Sequence of chain 1.E:
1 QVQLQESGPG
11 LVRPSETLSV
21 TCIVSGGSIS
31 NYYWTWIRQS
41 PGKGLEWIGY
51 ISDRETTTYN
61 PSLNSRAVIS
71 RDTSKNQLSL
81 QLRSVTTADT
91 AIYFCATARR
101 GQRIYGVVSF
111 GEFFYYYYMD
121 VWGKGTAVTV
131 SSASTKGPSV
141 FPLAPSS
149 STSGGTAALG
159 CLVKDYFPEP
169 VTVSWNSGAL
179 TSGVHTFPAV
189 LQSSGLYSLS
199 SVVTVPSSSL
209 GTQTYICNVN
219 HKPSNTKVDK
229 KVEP

Sequence of chain 1.D:
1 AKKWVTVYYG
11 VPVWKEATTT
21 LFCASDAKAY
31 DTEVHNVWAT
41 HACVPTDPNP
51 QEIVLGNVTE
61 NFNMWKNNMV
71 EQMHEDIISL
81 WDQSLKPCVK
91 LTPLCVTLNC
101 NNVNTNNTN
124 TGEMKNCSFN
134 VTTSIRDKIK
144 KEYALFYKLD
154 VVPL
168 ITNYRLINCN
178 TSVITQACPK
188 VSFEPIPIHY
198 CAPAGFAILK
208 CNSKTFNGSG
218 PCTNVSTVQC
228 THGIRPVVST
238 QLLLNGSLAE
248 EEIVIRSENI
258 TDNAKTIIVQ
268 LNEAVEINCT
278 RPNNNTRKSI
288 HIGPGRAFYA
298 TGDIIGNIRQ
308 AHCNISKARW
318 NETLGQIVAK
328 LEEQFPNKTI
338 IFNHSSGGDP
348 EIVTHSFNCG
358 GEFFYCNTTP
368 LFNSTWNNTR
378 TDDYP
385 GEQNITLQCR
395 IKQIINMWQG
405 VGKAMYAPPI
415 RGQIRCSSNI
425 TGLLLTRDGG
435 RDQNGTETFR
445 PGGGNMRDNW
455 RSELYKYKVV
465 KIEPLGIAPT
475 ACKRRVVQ

Sequence of chain 1.F:
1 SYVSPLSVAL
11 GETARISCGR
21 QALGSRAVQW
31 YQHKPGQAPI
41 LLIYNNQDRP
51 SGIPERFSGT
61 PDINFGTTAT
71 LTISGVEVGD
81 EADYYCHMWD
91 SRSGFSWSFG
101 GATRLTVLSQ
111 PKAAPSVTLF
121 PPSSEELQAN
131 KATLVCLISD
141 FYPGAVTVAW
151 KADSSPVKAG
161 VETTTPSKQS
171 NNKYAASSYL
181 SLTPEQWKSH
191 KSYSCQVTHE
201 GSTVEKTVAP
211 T

The protein below binds the small molecule below.
Small molecule (SMILES): CC(=O)N[C@H]1[C@H](O[C@H]2[C@H](O)[C@@H](NC(C)=O)CO[C@@H]2CO)O[C@H](CO)[C@@H](O[C@@H]2O[C@H](CO[C@H]3O[C@H](CO[C@H]4O[C@H](CO)[C@@H](O)[C@H](O)[C@@H]4O)[C@@H](O)[C@H](O[C@H]4O[C@H](CO)[C@@H](O)[C@H](O)[C@@H]4O)[C@@H]3O)[C@@H](O)[C@H](O[C@H]3O[C@H](CO)[C@@H](O)[C@H](O)[C@@H]3O[C@H]3O[C@H](CO)[C@@H](O)[C@H](O)[C@@H]3O)[C@@H]2O)[C@@H]1O

Binding-site contacts:
Ligand atom C5 contacts residue VAL107 of chain 1.E at 3.2 Å (hydrophobic).
Ligand atom C1 contacts residue ASN311 of chain 1.D at 1.4 Å.
Ligand atom C6 contacts residue SER25 of chain 1.F at 3.2 Å.
Ligand atom O4 contacts residue ILE63 of chain 1.F at 3.4 Å (h-bond).
Ligand atom O6 contacts residue NAG2 of chain 1.T at 2.3 Å (h-bond).
Ligand atom C6 contacts residue NAG2 of chain 1.T at 3.1 Å.
Ligand atom O4 contacts residue ASP62 of chain 1.F at 2.9 Å (salt-bridge).
Ligand atom C4 contacts residue GLN47 of chain 1.F at 3.2 Å.
Ligand atom C6 contacts residue ASN45 of chain 1.F at 3.2 Å.
Ligand atom C5 contacts residue ARG103 of chain 1.E at 3.2 Å.
Ligand atom C8 contacts residue NAG1 of chain 1.T at 3.3 Å.
Ligand atom O7 contacts residue ASN311 of chain 1.D at 3.6 Å.
Ligand atom C2 contacts residue ASN311 of chain 1.D at 2.5 Å.
Ligand atom C6 contacts residue VAL107 of chain 1.E at 3.0 Å (hydrophobic).
Ligand atom C4 contacts residue GLY106 of chain 1.E at 3.6 Å.
Ligand atom C8 contacts residue ARG419 of chain 1.D at 3.2 Å.
Ligand atom O7 contacts residue GLY106 of chain 1.E at 3.6 Å (h-bond).
Ligand atom C7 contacts residue ASN311 of chain 1.D at 3.2 Å.
Ligand atom C2 contacts residue NAG1 of chain 1.T at 3.5 Å.
Ligand atom C6 contacts residue ARG103 of chain 1.E at 3.2 Å.
Ligand atom O3 contacts residue PRO61 of chain 1.F at 2.9 Å.
Ligand atom C2 contacts residue ASN388 of chain 1.D at 3.6 Å.
Ligand atom O6 contacts residue ARG103 of chain 1.E at 2.7 Å (salt-bridge).
Ligand atom C2 contacts residue ILE63 of chain 1.F at 3.6 Å (hydrophobic).
Ligand atom O7 contacts residue HIS309 of chain 1.D at 3.0 Å.
Ligand atom O7 contacts residue VAL107 of chain 1.E at 3.6 Å.
Ligand atom O3 contacts residue ILE63 of chain 1.F at 3.0 Å.
Ligand atom O3 contacts residue GLN47 of chain 1.F at 3.3 Å (h-bond).
Ligand atom O5 contacts residue ARG103 of chain 1.E at 3.6 Å (salt-bridge).
Ligand atom C3 contacts residue GLY106 of chain 1.E at 3.6 Å.
Ligand atom O5 contacts residue ASN311 of chain 1.D at 2.4 Å (h-bond).
Ligand atom O2 contacts residue GLN47 of chain 1.F at 2.8 Å (h-bond).
Ligand atom O6 contacts residue ASN45 of chain 1.F at 3.6 Å.
Ligand atom C3 contacts residue GLN47 of chain 1.F at 3.6 Å.
Ligand atom O4 contacts residue VAL107 of chain 1.E at 3.3 Å.
Ligand atom O6 contacts residue SER25 of chain 1.F at 3.1 Å (h-bond).
Ligand atom N2 contacts residue ASN311 of chain 1.D at 2.8 Å (h-bond).
Ligand atom N2 contacts residue NAG1 of chain 1.T at 3.2 Å (h-bond).
Ligand atom C2 contacts residue GLY106 of chain 1.E at 3.2 Å.
Ligand atom O3 contacts residue GLY106 of chain 1.E at 3.4 Å (h-bond).